Binding-site contacts:
Ligand atom C1 contacts residue ASN49 of chain 1.D at 1.4 Å.
Ligand atom C5 contacts residue ASN49 of chain 1.D at 3.6 Å.
Ligand atom C6 contacts residue THR315 of chain 1.D at 3.9 Å.
Ligand atom C6 contacts residue ARG296 of chain 1.D at 3.4 Å.
Ligand atom C5 contacts residue THR315 of chain 1.D at 3.9 Å.
Ligand atom O5 contacts residue ASN49 of chain 1.D at 2.3 Å (h-bond).
Ligand atom C2 contacts residue ASN49 of chain 1.D at 2.4 Å.
Ligand atom N2 contacts residue ASN49 of chain 1.D at 3.0 Å (h-bond).
Ligand atom O3 contacts residue ASN49 of chain 1.D at 4.3 Å.
Ligand atom C7 contacts residue ASN49 of chain 1.D at 3.4 Å.
Ligand atom C3 contacts residue ASN49 of chain 1.D at 3.7 Å.
Ligand atom C4 contacts residue ASN49 of chain 1.D at 4.2 Å.
Ligand atom O6 contacts residue ARG296 of chain 1.D at 3.2 Å (salt-bridge).
Ligand atom O5 contacts residue THR315 of chain 1.D at 3.8 Å.
Ligand atom O7 contacts residue ASN49 of chain 1.D at 3.3 Å (h-bond).

Sequence of chain 1.D:
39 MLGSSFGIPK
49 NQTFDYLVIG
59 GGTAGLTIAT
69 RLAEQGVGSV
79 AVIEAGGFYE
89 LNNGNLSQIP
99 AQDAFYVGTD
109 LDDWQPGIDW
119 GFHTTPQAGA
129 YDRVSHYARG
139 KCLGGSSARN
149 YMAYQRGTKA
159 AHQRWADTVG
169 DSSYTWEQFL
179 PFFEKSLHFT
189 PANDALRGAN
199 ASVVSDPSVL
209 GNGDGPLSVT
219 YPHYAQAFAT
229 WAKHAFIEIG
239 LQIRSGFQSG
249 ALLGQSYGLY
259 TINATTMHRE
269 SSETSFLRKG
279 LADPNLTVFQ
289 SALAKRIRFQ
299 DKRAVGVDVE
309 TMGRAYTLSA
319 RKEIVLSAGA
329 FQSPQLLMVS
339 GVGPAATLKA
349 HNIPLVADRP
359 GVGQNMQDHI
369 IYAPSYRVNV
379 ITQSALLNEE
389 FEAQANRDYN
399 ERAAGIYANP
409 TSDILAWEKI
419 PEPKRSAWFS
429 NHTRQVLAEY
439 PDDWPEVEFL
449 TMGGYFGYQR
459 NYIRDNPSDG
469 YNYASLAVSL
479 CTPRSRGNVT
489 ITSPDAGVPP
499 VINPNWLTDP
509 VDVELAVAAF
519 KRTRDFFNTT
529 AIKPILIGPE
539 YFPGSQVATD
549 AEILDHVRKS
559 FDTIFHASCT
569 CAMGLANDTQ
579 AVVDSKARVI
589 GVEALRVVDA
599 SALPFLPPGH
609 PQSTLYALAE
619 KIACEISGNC

This small molecule binds to this protein.
Small molecule (SMILES): CC(=O)N[C@@H]1[C@@H](O)[C@H](O)[C@@H](CO)O[C@H]1O